This protein binds this small molecule.
Small molecule (SMILES): CC(=O)N[C@@H]1[C@@H](O)[C@H](O)[C@@H](CO)O[C@H]1O

Binding-site contacts:
Ligand atom C7 contacts residue THR153 of chain 1.A at 3.7 Å.
Ligand atom O3 contacts residue THR153 of chain 1.A at 4.4 Å.
Ligand atom C5 contacts residue VAL156 of chain 1.A at 3.9 Å (hydrophobic).
Ligand atom C3 contacts residue ASN151 of chain 1.A at 3.8 Å.
Ligand atom C8 contacts residue ASN151 of chain 1.A at 4.3 Å.
Ligand atom O6 contacts residue LYS158 of chain 1.A at 4.0 Å.
Ligand atom C3 contacts residue THR153 of chain 1.A at 3.6 Å.
Ligand atom C2 contacts residue THR153 of chain 1.A at 3.3 Å.
Ligand atom C5 contacts residue ASN154 of chain 1.A at 3.7 Å.
Ligand atom O5 contacts residue ASN151 of chain 1.A at 2.4 Å (h-bond).
Ligand atom C1 contacts residue THR153 of chain 1.A at 3.3 Å.
Ligand atom C4 contacts residue ASN151 of chain 1.A at 4.2 Å.
Ligand atom C7 contacts residue ASN151 of chain 1.A at 3.2 Å.
Ligand atom O6 contacts residue VAL156 of chain 1.A at 3.7 Å.
Ligand atom C7 contacts residue ALA152 of chain 1.A at 4.5 Å (hydrophobic).
Ligand atom O7 contacts residue ASN151 of chain 1.A at 3.1 Å (h-bond).
Ligand atom N2 contacts residue ASN151 of chain 1.A at 2.8 Å (h-bond).
Ligand atom C2 contacts residue ASN151 of chain 1.A at 2.4 Å.
Ligand atom C5 contacts residue ASN151 of chain 1.A at 3.7 Å.
Ligand atom C6 contacts residue VAL156 of chain 1.A at 3.6 Å (hydrophobic).
Ligand atom N2 contacts residue THR153 of chain 1.A at 2.8 Å (h-bond).
Ligand atom O5 contacts residue ASN154 of chain 1.A at 3.7 Å.
Ligand atom C8 contacts residue ALA152 of chain 1.A at 3.7 Å (hydrophobic).
Ligand atom C8 contacts residue THR153 of chain 1.A at 3.6 Å.
Ligand atom O5 contacts residue VAL156 of chain 1.A at 3.8 Å.
Ligand atom C1 contacts residue ASN154 of chain 1.A at 3.5 Å.
Ligand atom C1 contacts residue ASN151 of chain 1.A at 1.4 Å.

Sequence of chain 1.A:
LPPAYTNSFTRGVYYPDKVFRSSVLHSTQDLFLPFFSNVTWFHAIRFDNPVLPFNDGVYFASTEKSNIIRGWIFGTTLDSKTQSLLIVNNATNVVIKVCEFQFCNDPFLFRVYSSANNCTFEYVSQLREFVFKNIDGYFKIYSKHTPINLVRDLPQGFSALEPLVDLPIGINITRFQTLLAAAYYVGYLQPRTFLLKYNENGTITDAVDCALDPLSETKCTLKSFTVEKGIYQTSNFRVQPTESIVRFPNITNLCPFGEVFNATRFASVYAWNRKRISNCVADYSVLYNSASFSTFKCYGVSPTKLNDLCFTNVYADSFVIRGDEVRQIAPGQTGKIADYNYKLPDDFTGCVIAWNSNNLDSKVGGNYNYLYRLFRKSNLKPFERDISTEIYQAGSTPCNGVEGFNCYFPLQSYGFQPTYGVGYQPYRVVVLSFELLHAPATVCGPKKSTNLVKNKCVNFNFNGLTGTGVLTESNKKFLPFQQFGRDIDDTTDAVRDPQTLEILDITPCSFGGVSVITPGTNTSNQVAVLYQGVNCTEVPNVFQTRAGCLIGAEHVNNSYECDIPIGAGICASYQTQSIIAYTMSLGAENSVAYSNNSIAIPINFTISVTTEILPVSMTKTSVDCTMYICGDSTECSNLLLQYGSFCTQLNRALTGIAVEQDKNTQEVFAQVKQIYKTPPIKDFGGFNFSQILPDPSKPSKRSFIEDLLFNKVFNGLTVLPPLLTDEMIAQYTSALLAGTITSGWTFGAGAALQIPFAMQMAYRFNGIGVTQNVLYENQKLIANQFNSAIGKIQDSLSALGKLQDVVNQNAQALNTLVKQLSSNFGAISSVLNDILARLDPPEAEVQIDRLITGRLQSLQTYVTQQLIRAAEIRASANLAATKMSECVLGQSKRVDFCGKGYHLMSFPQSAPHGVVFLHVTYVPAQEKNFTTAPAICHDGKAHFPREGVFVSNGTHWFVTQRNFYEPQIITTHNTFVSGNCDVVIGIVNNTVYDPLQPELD